Binding-site contacts:
Ligand atom O contacts residue THR143 of chain 1.A at 2.5 Å (h-bond).
Ligand atom C contacts residue TYR7 of chain 1.A at 3.1 Å (hydrophobic).
Ligand atom NE2 contacts residue GLN155 of chain 1.A at 2.9 Å (h-bond).
Ligand atom OXT contacts residue THR80 of chain 1.A at 3.3 Å.
Ligand atom O contacts residue LYS66 of chain 1.A at 3.2 Å (salt-bridge).
Ligand atom CG1 contacts residue GLU63 of chain 1.A at 3.3 Å.
Ligand atom CD2 contacts residue GLN155 of chain 1.A at 3.5 Å.
Ligand atom CA contacts residue ASP77 of chain 1.A at 3.4 Å.
Ligand atom N contacts residue TYR7 of chain 1.A at 3.4 Å (h-bond).
Ligand atom N contacts residue TYR99 of chain 1.A at 3.0 Å (h-bond).
Ligand atom O contacts residue TRP147 of chain 1.A at 2.8 Å (h-bond).
Ligand atom C contacts residue THR143 of chain 1.A at 3.4 Å.
Ligand atom OXT contacts residue LYS146 of chain 1.A at 3.2 Å (salt-bridge).
Ligand atom CD1 contacts residue TRP167 of chain 1.A at 3.5 Å (hydrophobic).
Ligand atom CG contacts residue GLU63 of chain 1.A at 3.4 Å.
Ligand atom N contacts residue ASP77 of chain 1.A at 2.8 Å (salt-bridge).
Ligand atom CE2 contacts residue LEU156 of chain 1.A at 3.5 Å (hydrophobic).
Ligand atom N contacts residue TYR171 of chain 1.A at 3.0 Å (h-bond).
Ligand atom C contacts residue ASP77 of chain 1.A at 3.6 Å.
Ligand atom N contacts residue TYR7 of chain 1.A at 2.7 Å (h-bond).
Ligand atom CG contacts residue ASP77 of chain 1.A at 3.5 Å.
Ligand atom CB contacts residue GLU63 of chain 1.A at 3.5 Å.
Ligand atom ND1 contacts residue ARG97 of chain 1.A at 3.2 Å (salt-bridge).
Ligand atom N contacts residue GLU63 of chain 1.A at 3.0 Å (salt-bridge).
Ligand atom CE2 contacts residue TYR99 of chain 1.A at 3.5 Å (hydrophobic).
Ligand atom CD2 contacts residue TRP147 of chain 1.A at 3.5 Å (hydrophobic).
Ligand atom CD2 contacts residue TYR99 of chain 1.A at 3.5 Å (hydrophobic).
Ligand atom CE1 contacts residue LEU156 of chain 1.A at 3.5 Å (hydrophobic).
Ligand atom O contacts residue LYS146 of chain 1.A at 3.5 Å.
Ligand atom O contacts residue TYR159 of chain 1.A at 2.4 Å (h-bond).
Ligand atom CD2 contacts residue TYR7 of chain 1.A at 3.5 Å (hydrophobic).
Ligand atom CD1 contacts residue MET45 of chain 1.A at 3.5 Å (hydrophobic).
Ligand atom O contacts residue THR73 of chain 1.A at 3.2 Å.
Ligand atom CA contacts residue TYR7 of chain 1.A at 3.0 Å (hydrophobic).
Ligand atom O contacts residue TYR84 of chain 1.A at 2.7 Å (h-bond).
Ligand atom O contacts residue TYR7 of chain 1.A at 3.4 Å.
Ligand atom CZ contacts residue LEU156 of chain 1.A at 3.2 Å (hydrophobic).
Ligand atom O contacts residue LYS146 of chain 1.A at 3.1 Å (salt-bridge).
Ligand atom O contacts residue HIS70 of chain 1.A at 3.4 Å (h-bond).
Ligand atom C contacts residue LYS146 of chain 1.A at 3.5 Å.

The protein below binds the small molecule below.
Small molecule (SMILES): CC[C@H](C)[C@H](N)C(=O)N[C@@H](CC(C)C)C(=O)NCC(=O)N[C@@H](CCCCN)C(=O)N[C@@H](Cc1ccccc1)C(=O)N[C@@H](CC(C)C)C(=O)N[C@@H](CC1=NC=NC1)C(=O)N[C@@H](CC1=c2ccccc2=NC1)C(=O)N[C@@H](CC(C)C)C(=O)O

Sequence of chain 1.A:
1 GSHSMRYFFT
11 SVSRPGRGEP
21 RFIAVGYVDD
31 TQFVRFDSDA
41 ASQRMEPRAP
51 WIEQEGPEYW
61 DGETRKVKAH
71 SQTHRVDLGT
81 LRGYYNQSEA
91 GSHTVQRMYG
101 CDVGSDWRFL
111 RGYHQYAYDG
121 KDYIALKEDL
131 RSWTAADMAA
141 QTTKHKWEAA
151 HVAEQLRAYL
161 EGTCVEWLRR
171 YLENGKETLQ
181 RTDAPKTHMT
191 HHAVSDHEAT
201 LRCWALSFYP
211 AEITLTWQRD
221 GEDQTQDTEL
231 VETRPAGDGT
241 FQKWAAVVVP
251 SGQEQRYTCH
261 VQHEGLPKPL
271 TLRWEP